Sequence of chain 1.B:
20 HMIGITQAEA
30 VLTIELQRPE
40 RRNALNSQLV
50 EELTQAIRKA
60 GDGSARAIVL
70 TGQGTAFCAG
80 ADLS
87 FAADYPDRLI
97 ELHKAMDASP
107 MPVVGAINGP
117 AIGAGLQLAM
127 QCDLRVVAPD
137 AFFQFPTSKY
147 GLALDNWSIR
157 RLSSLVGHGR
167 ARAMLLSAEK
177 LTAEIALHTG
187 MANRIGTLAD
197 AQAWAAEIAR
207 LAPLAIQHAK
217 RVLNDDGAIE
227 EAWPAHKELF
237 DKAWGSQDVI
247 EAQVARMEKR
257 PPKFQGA

Binding-site contacts:
Ligand atom C20 contacts residue ILE96 of chain 1.B at 3.6 Å (hydrophobic).
Ligand atom N4 contacts residue ASP151 of chain 1.B at 3.5 Å.
Ligand atom F57 contacts residue ILE96 of chain 1.B at 3.8 Å.
Ligand atom C17 contacts residue ILE96 of chain 1.B at 3.5 Å (hydrophobic).
Ligand atom C33 contacts residue ILE225 of chain 1.B at 4.0 Å (hydrophobic).
Ligand atom C2 contacts residue ASP151 of chain 1.B at 4.0 Å.
Ligand atom F58 contacts residue GLN123 of chain 1.B at 3.1 Å.
Ligand atom C18 contacts residue ASP151 of chain 1.B at 3.9 Å.
Ligand atom F58 contacts residue HIS99 of chain 1.B at 2.8 Å.
Ligand atom O22 contacts residue ILE96 of chain 1.B at 3.7 Å.
Ligand atom C33 contacts residue ASP103 of chain 1.B at 3.9 Å.
Ligand atom F56 contacts residue GLN123 of chain 1.B at 3.2 Å.
Ligand atom C12 contacts residue TRP153 of chain 1.B at 3.5 Å (hydrophobic).
Ligand atom F30 contacts residue HIS232 of chain 1.B at 3.8 Å.
Ligand atom F30 contacts residue ALA228 of chain 1.B at 3.4 Å.
Ligand atom C27 contacts residue ALA228 of chain 1.B at 3.7 Å (hydrophobic).
Ligand atom C13 contacts residue HIS99 of chain 1.B at 4.0 Å.
Ligand atom F57 contacts residue LEU95 of chain 1.B at 3.4 Å.
Ligand atom C11 contacts residue TRP153 of chain 1.B at 3.9 Å (hydrophobic).
Ligand atom C32 contacts residue ASP103 of chain 1.B at 3.7 Å.
Ligand atom C8 contacts residue HIS99 of chain 1.B at 3.9 Å.
Ligand atom N19 contacts residue ASP151 of chain 1.B at 3.9 Å.
Ligand atom C18 contacts residue ILE96 of chain 1.B at 4.0 Å (hydrophobic).
Ligand atom C13 contacts residue GLN123 of chain 1.B at 3.7 Å.
Ligand atom N6 contacts residue ASP151 of chain 1.B at 3.7 Å.
Ligand atom F57 contacts residue HIS99 of chain 1.B at 3.8 Å.
Ligand atom C5 contacts residue ILE96 of chain 1.B at 3.7 Å (hydrophobic).
Ligand atom F30 contacts residue LYS233 of chain 1.B at 3.4 Å.
Ligand atom C11 contacts residue GLN127 of chain 1.B at 3.9 Å.
Ligand atom F56 contacts residue LEU95 of chain 1.B at 3.9 Å.
Ligand atom F30 contacts residue PHE236 of chain 1.B at 3.2 Å.
Ligand atom C1 contacts residue ASP151 of chain 1.B at 3.3 Å.
Ligand atom C9 contacts residue HIS99 of chain 1.B at 3.8 Å.
Ligand atom C26 contacts residue ALA228 of chain 1.B at 3.9 Å (hydrophobic).
Ligand atom C28 contacts residue PHE236 of chain 1.B at 3.6 Å (hydrophobic).
Ligand atom C3 contacts residue ASP151 of chain 1.B at 3.5 Å.
Ligand atom C2 contacts residue HIS99 of chain 1.B at 4.0 Å.
Ligand atom C27 contacts residue PHE236 of chain 1.B at 3.8 Å (hydrophobic).
Ligand atom C17 contacts residue ASP151 of chain 1.B at 3.7 Å.
Ligand atom C5 contacts residue ASP151 of chain 1.B at 3.6 Å.

This protein binds this small molecule.
Small molecule (SMILES): CCc1ccc([C@H]2C[C@@H](C(F)(F)F)n3ncc(C(=O)NCc4ccc(F)cn4)c3N2)cc1